Binding-site contacts:
Ligand atom C04 contacts residue LEU99 of chain 1.A at 4.2 Å (hydrophobic).
Ligand atom C05 contacts residue SER248 of chain 1.A at 4.2 Å.
Ligand atom C09 contacts residue ARG93 of chain 1.A at 3.9 Å.
Ligand atom O11 contacts residue SER96 of chain 1.A at 3.6 Å.
Ligand atom O10 contacts residue SER96 of chain 1.A at 2.7 Å (h-bond).
Ligand atom C01 contacts residue LEU99 of chain 1.A at 4.1 Å (hydrophobic).
Ligand atom O10 contacts residue LEU99 of chain 1.A at 3.7 Å.
Ligand atom N02 contacts residue LEU99 of chain 1.A at 3.9 Å.
Ligand atom O10 contacts residue SER245 of chain 1.A at 2.7 Å (h-bond).
Ligand atom C07 contacts residue ALA249 of chain 1.A at 3.9 Å (hydrophobic).
Ligand atom C08 contacts residue LEU99 of chain 1.A at 3.8 Å (hydrophobic).
Ligand atom O11 contacts residue ARG93 of chain 1.A at 3.0 Å (salt-bridge).
Ligand atom C09 contacts residue SER96 of chain 1.A at 3.5 Å.
Ligand atom C04 contacts residue ALA249 of chain 1.A at 3.7 Å (hydrophobic).
Ligand atom C09 contacts residue LEU99 of chain 1.A at 4.1 Å (hydrophobic).
Ligand atom O10 contacts residue HEM1 of chain 1.C at 4.2 Å.
Ligand atom C01 contacts residue HEM1 of chain 1.C at 3.4 Å.
Ligand atom O10 contacts residue ILE98 of chain 1.A at 3.8 Å.
Ligand atom C08 contacts residue HEM1 of chain 1.C at 4.0 Å.
Ligand atom C05 contacts residue ALA249 of chain 1.A at 4.1 Å (hydrophobic).
Ligand atom C03 contacts residue ALA249 of chain 1.A at 3.4 Å (hydrophobic).
Ligand atom C06 contacts residue ARG93 of chain 1.A at 3.7 Å.
Ligand atom C06 contacts residue LEU99 of chain 1.A at 4.1 Å (hydrophobic).
Ligand atom C06 contacts residue ALA249 of chain 1.A at 4.2 Å (hydrophobic).
Ligand atom N02 contacts residue HEM1 of chain 1.C at 3.2 Å.
Ligand atom C06 contacts residue SER248 of chain 1.A at 3.6 Å.
Ligand atom O11 contacts residue SER245 of chain 1.A at 3.4 Å (h-bond).
Ligand atom O11 contacts residue SER248 of chain 1.A at 3.9 Å.
Ligand atom C08 contacts residue ALA249 of chain 1.A at 3.5 Å (hydrophobic).
Ligand atom C07 contacts residue LEU99 of chain 1.A at 3.8 Å (hydrophobic).
Ligand atom C05 contacts residue VAL182 of chain 1.A at 3.8 Å (hydrophobic).
Ligand atom C05 contacts residue PHE186 of chain 1.A at 3.8 Å (hydrophobic).
Ligand atom C09 contacts residue SER245 of chain 1.A at 3.4 Å.
Ligand atom C05 contacts residue PHE183 of chain 1.A at 3.9 Å (hydrophobic).
Ligand atom C01 contacts residue PHE299 of chain 1.A at 3.6 Å (hydrophobic).
Ligand atom C03 contacts residue HEM1 of chain 1.C at 4.3 Å.
Ligand atom C06 contacts residue VAL182 of chain 1.A at 3.9 Å (hydrophobic).
Ligand atom N02 contacts residue ALA249 of chain 1.A at 3.8 Å.
Ligand atom C04 contacts residue PHE183 of chain 1.A at 3.5 Å (hydrophobic).
Ligand atom C03 contacts residue LEU99 of chain 1.A at 4.0 Å (hydrophobic).

Sequence of chain 1.A:
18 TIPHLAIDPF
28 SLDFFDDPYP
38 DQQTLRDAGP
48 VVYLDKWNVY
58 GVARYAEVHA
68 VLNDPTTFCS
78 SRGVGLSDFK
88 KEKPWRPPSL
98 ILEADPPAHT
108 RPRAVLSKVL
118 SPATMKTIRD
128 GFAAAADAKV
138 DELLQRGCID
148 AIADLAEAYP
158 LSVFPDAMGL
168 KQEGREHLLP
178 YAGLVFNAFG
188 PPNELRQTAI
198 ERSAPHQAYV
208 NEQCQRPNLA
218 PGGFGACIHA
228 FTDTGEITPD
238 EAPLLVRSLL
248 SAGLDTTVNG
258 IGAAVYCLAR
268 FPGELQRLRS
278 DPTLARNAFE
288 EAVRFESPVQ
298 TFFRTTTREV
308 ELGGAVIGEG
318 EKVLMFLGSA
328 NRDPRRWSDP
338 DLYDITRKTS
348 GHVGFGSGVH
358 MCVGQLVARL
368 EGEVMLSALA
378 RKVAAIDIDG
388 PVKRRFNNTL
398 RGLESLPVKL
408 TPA

The protein below binds the small molecule below.
Small molecule (SMILES): CNc1cccc(C(=O)O)c1